Binding-site contacts:
Ligand atom C3 contacts residue ALA473 of chain 1.A at 4.0 Å (hydrophobic).
Ligand atom C13 contacts residue ALA473 of chain 1.A at 4.5 Å (hydrophobic).
Ligand atom C6 contacts residue ALA473 of chain 1.A at 3.8 Å (hydrophobic).
Ligand atom O4 contacts residue ALA2 of chain 1.I at 4.4 Å.
Ligand atom C7 contacts residue PHE361 of chain 1.A at 4.4 Å (hydrophobic).
Ligand atom C16 contacts residue PRO482 of chain 1.A at 4.0 Å (hydrophobic).
Ligand atom O1 contacts residue ALA473 of chain 1.A at 3.7 Å.
Ligand atom C3 contacts residue THR472 of chain 1.A at 4.2 Å.
Ligand atom C20 contacts residue TYR1 of chain 1.I at 3.0 Å (hydrophobic).
Ligand atom O1 contacts residue THR472 of chain 1.A at 3.8 Å.
Ligand atom C1 contacts residue ALA473 of chain 1.A at 4.3 Å (hydrophobic).
Ligand atom C4 contacts residue ALA473 of chain 1.A at 3.6 Å (hydrophobic).
Ligand atom C12 contacts residue SER476 of chain 1.A at 3.8 Å.
Ligand atom C10 contacts residue ALA473 of chain 1.A at 4.4 Å (hydrophobic).
Ligand atom C15 contacts residue PHE361 of chain 1.A at 3.5 Å (hydrophobic).
Ligand atom C14 contacts residue PHE262 of chain 1.H at 3.5 Å (hydrophobic).
Ligand atom C7 contacts residue ALA473 of chain 1.A at 4.3 Å (hydrophobic).
Ligand atom C16 contacts residue SER476 of chain 1.A at 4.2 Å.
Ligand atom C19 contacts residue TYR1 of chain 1.I at 4.5 Å (hydrophobic).
Ligand atom C22 contacts residue TYR1 of chain 1.I at 3.9 Å (hydrophobic).
Ligand atom C25 contacts residue TYR1 of chain 1.I at 1.4 Å (hydrophobic).
Ligand atom C17 contacts residue PRO482 of chain 1.A at 4.1 Å (hydrophobic).
Ligand atom C21 contacts residue TYR1 of chain 1.I at 2.6 Å (hydrophobic).
Ligand atom C25 contacts residue ALA2 of chain 1.I at 4.4 Å (hydrophobic).
Ligand atom N1 contacts residue SER476 of chain 1.A at 3.5 Å.
Ligand atom C11 contacts residue SER476 of chain 1.A at 3.5 Å.
Ligand atom C5 contacts residue ALA473 of chain 1.A at 4.0 Å (hydrophobic).
Ligand atom C13 contacts residue THR472 of chain 1.A at 4.0 Å.
Ligand atom C10 contacts residue SER476 of chain 1.A at 4.1 Å.
Ligand atom C14 contacts residue PHE361 of chain 1.A at 4.3 Å (hydrophobic).
Ligand atom C19 contacts residue ALA473 of chain 1.A at 4.4 Å (hydrophobic).
Ligand atom C2 contacts residue ALA473 of chain 1.A at 4.0 Å (hydrophobic).
Ligand atom C17 contacts residue SER476 of chain 1.A at 3.4 Å.
Ligand atom O4 contacts residue TYR1 of chain 1.I at 2.2 Å (h-bond).
Ligand atom N2 contacts residue PHE361 of chain 1.A at 3.8 Å.

Sequence of chain 1.H:
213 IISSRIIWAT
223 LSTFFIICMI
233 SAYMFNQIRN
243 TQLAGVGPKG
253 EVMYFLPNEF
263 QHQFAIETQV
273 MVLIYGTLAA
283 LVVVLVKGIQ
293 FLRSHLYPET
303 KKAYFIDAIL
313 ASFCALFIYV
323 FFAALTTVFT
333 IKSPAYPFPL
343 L

This protein binds this small molecule.
Small molecule (SMILES): CN(C)c1ccc2c(-c3ccc(C=O)cc3C(=O)[O-])c3ccc(=[N+](C)C)cc-3oc2c1

Sequence of chain 1.A:
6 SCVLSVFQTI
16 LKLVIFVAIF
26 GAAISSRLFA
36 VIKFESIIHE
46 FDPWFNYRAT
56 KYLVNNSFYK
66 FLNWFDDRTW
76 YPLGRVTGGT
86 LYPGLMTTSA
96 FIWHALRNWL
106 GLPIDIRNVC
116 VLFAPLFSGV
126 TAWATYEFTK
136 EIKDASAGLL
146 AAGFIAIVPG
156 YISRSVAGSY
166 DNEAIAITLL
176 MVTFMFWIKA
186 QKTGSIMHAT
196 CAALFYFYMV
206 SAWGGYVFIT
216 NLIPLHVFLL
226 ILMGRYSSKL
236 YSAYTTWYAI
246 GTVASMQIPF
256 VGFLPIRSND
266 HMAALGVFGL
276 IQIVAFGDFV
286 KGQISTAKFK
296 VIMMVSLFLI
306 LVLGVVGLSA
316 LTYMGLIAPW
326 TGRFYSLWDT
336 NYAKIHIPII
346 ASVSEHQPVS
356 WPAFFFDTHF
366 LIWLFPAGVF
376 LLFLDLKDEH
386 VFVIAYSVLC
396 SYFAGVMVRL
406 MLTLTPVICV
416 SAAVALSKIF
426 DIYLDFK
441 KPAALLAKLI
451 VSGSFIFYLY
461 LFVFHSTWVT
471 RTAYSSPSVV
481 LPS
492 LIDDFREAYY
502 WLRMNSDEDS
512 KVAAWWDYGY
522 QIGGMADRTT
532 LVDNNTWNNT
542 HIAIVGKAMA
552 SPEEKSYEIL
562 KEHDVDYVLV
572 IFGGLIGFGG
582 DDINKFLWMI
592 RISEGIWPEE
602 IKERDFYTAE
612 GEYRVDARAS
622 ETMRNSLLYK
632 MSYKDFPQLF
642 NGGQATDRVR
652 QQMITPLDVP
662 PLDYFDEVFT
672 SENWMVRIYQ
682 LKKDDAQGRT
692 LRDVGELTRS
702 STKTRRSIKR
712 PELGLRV

Sequence of chain 1.I:
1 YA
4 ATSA